Sequence of chain 1.C:
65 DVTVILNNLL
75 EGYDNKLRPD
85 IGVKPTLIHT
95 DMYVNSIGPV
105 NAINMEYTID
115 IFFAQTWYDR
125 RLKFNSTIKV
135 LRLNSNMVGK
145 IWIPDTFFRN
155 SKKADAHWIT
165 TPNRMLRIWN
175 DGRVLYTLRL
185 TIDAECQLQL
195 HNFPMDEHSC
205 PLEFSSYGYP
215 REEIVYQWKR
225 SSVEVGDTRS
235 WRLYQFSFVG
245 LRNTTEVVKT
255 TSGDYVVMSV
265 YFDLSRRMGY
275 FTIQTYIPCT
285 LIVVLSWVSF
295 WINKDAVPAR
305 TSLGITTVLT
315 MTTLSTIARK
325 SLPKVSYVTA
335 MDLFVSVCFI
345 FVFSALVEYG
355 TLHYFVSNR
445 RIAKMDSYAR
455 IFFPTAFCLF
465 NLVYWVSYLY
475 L

Sequence of chain 1.D:
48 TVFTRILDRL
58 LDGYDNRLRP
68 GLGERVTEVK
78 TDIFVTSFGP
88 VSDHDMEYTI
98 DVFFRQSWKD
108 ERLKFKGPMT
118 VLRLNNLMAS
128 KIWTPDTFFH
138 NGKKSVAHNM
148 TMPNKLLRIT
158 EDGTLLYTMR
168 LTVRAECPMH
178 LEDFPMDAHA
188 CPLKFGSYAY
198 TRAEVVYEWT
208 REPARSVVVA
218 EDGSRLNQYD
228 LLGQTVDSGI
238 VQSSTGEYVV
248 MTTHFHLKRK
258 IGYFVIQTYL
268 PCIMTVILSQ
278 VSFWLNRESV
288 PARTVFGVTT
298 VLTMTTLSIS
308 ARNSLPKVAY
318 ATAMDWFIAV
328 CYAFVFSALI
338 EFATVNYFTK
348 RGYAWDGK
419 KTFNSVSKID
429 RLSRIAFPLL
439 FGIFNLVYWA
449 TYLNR

The protein below binds the small molecule below.
Small molecule (SMILES): CC(=O)N[C@H]1[C@H](O[C@H]2[C@H](O)[C@@H](NC(C)=O)CO[C@@H]2CO)O[C@H](CO)[C@@H](O[C@@H]2O[C@H](CO[C@H]3O[C@H](CO[C@H]4O[C@H](CO)[C@@H](O)[C@H](O)[C@@H]4O)[C@@H](O)[C@H](O[C@H]4O[C@H](CO)[C@@H](O)[C@H](O)[C@@H]4O)[C@@H]3O)[C@@H](O)[C@H](O[C@H]3O[C@H](CO)[C@@H](O)[C@H](O)[C@@H]3O)[C@@H]2O)[C@@H]1O

Sequence of chain 1.B:
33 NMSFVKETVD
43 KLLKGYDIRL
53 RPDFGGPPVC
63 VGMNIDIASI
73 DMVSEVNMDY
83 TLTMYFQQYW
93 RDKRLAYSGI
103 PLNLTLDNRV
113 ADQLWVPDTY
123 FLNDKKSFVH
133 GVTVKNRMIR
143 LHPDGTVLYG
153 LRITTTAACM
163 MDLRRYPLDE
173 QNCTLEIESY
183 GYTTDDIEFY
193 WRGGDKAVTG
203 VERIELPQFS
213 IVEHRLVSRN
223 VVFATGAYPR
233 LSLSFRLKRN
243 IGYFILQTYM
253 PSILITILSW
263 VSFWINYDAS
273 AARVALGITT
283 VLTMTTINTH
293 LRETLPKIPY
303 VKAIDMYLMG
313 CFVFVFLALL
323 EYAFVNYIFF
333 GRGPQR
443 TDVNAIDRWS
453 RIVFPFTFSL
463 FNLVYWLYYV

Binding-site contacts:
Ligand atom C5 contacts residue TRP162 of chain 1.C at 4.2 Å (hydrophobic).
Ligand atom O3 contacts residue LYS152 of chain 1.D at 4.1 Å.
Ligand atom O4 contacts residue NAG1 of chain 1.K at 4.2 Å.
Ligand atom O2 contacts residue LYS141 of chain 1.D at 4.4 Å.
Ligand atom C8 contacts residue ASN146 of chain 1.A at 3.5 Å.
Ligand atom O4 contacts residue TRP162 of chain 1.C at 4.0 Å.
Ligand atom N2 contacts residue ASN146 of chain 1.A at 2.9 Å (h-bond).
Ligand atom C4 contacts residue ASN146 of chain 1.A at 4.2 Å.
Ligand atom C3 contacts residue ASN146 of chain 1.A at 3.7 Å.
Ligand atom C8 contacts residue LYS137 of chain 1.B at 3.9 Å.
Ligand atom O3 contacts residue PRO150 of chain 1.D at 4.1 Å.
Ligand atom O2 contacts residue LYS152 of chain 1.D at 3.9 Å.
Ligand atom C4 contacts residue TRP162 of chain 1.C at 4.3 Å (hydrophobic).
Ligand atom C5 contacts residue TRP162 of chain 1.C at 4.4 Å (hydrophobic).
Ligand atom C5 contacts residue ASN146 of chain 1.A at 3.7 Å.
Ligand atom C1 contacts residue ASN146 of chain 1.A at 1.4 Å.
Ligand atom O7 contacts residue ASN146 of chain 1.A at 3.8 Å.
Ligand atom O3 contacts residue NAG1 of chain 1.K at 3.4 Å.
Ligand atom O2 contacts residue NAG1 of chain 1.K at 3.4 Å.
Ligand atom C8 contacts residue THR148 of chain 1.A at 3.3 Å.
Ligand atom C2 contacts residue NAG1 of chain 1.K at 4.3 Å.
Ligand atom O5 contacts residue ASN146 of chain 1.A at 2.4 Å (h-bond).
Ligand atom O6 contacts residue TRP162 of chain 1.C at 3.9 Å.
Ligand atom O7 contacts residue THR148 of chain 1.A at 4.5 Å.
Ligand atom O2 contacts residue ASP159 of chain 1.C at 3.9 Å.
Ligand atom C7 contacts residue ASN146 of chain 1.A at 3.5 Å.
Ligand atom C7 contacts residue LYS137 of chain 1.B at 4.0 Å.
Ligand atom C4 contacts residue NAG1 of chain 1.K at 3.8 Å.
Ligand atom C6 contacts residue TRP162 of chain 1.C at 4.4 Å (hydrophobic).
Ligand atom O7 contacts residue LYS137 of chain 1.B at 4.0 Å.
Ligand atom C6 contacts residue TRP162 of chain 1.C at 3.6 Å (hydrophobic).
Ligand atom O3 contacts residue LYS137 of chain 1.B at 4.4 Å.
Ligand atom C7 contacts residue THR148 of chain 1.A at 4.3 Å.
Ligand atom O4 contacts residue TRP162 of chain 1.C at 3.3 Å.
Ligand atom C2 contacts residue ASN146 of chain 1.A at 2.4 Å.
Ligand atom C3 contacts residue NAG1 of chain 1.K at 4.0 Å.

Sequence of chain 1.A:
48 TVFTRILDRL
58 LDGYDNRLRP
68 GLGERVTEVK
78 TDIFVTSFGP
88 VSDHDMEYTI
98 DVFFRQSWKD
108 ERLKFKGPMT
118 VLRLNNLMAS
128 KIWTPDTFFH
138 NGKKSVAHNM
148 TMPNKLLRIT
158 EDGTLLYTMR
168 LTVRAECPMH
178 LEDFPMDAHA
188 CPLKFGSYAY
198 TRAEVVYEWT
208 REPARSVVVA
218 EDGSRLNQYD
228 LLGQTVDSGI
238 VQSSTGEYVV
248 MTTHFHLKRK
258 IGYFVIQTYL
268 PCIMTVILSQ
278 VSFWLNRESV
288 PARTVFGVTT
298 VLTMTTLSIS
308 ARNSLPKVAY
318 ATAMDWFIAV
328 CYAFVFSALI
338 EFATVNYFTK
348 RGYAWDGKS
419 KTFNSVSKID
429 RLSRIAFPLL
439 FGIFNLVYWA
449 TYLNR